Sequence of chain 1.B:
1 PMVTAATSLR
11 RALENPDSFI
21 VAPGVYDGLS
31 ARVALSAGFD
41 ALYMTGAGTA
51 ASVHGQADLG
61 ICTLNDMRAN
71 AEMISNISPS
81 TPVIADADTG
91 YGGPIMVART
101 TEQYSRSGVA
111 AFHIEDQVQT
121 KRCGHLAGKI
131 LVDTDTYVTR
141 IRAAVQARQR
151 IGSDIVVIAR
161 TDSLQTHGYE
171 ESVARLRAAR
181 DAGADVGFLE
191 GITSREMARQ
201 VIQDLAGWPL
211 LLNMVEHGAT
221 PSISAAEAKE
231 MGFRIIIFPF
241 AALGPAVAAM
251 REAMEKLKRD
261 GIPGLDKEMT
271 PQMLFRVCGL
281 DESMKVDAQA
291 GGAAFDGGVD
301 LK

Binding-site contacts:
Ligand atom C4 contacts residue ARG160 of chain 1.B at 3.5 Å.
Ligand atom O1 contacts residue ASP86 of chain 1.B at 2.9 Å (salt-bridge).
Ligand atom O5 contacts residue GLU190 of chain 1.B at 3.6 Å.
Ligand atom O6 contacts residue GLU190 of chain 1.B at 2.8 Å (salt-bridge).
Ligand atom O5 contacts residue GLY124 of chain 1.B at 2.9 Å (h-bond).
Ligand atom O1 contacts residue THR45 of chain 1.B at 3.5 Å (h-bond).
Ligand atom O3 contacts residue ASP86 of chain 1.B at 3.7 Å.
Ligand atom O1 contacts residue ASP58 of chain 1.B at 3.8 Å.
Ligand atom O4 contacts residue PRO239 of chain 1.B at 3.5 Å.
Ligand atom O4 contacts residue ASN213 of chain 1.B at 3.4 Å (h-bond).
Ligand atom O5 contacts residue ARG160 of chain 1.B at 2.7 Å (salt-bridge).
Ligand atom C4 contacts residue GLY124 of chain 1.B at 3.6 Å.
Ligand atom C1 contacts residue MN1 of chain 1.U at 2.9 Å.
Ligand atom O2 contacts residue PRO239 of chain 1.B at 3.3 Å.
Ligand atom O3 contacts residue TYR43 of chain 1.B at 3.7 Å.
Ligand atom O1 contacts residue GLY46 of chain 1.B at 3.0 Å (h-bond).
Ligand atom C2 contacts residue TYR43 of chain 1.B at 3.5 Å (hydrophobic).
Ligand atom C2 contacts residue MN1 of chain 1.U at 2.9 Å.
Ligand atom F2 contacts residue VAL215 of chain 1.B at 3.5 Å.
Ligand atom O6 contacts residue HIS125 of chain 1.B at 3.8 Å.
Ligand atom O3 contacts residue ARG160 of chain 1.B at 2.7 Å (salt-bridge).
Ligand atom F1 contacts residue ASP58 of chain 1.B at 3.0 Å.
Ligand atom C1 contacts residue GLY46 of chain 1.B at 3.7 Å.
Ligand atom O4 contacts residue TYR43 of chain 1.B at 3.0 Å (h-bond).
Ligand atom O2 contacts residue GLY46 of chain 1.B at 3.8 Å.
Ligand atom C4 contacts residue GLU190 of chain 1.B at 3.6 Å.
Ligand atom C1 contacts residue ASP86 of chain 1.B at 3.7 Å.
Ligand atom O2 contacts residue TYR43 of chain 1.B at 3.4 Å (h-bond).
Ligand atom O1 contacts residue ALA47 of chain 1.B at 2.7 Å (h-bond).
Ligand atom F1 contacts residue CYS123 of chain 1.B at 3.6 Å.
Ligand atom F2 contacts residue ASN213 of chain 1.B at 3.7 Å.
Ligand atom C1 contacts residue TYR43 of chain 1.B at 3.4 Å (hydrophobic).
Ligand atom O2 contacts residue THR45 of chain 1.B at 2.7 Å (h-bond).
Ligand atom F2 contacts residue PRO239 of chain 1.B at 3.6 Å.
Ligand atom F1 contacts residue MN1 of chain 1.U at 3.6 Å.
Ligand atom O3 contacts residue MN1 of chain 1.U at 2.1 Å.
Ligand atom O6 contacts residue ASN213 of chain 1.B at 3.0 Å (h-bond).
Ligand atom C1 contacts residue THR45 of chain 1.B at 3.4 Å.
Ligand atom C1 contacts residue ALA47 of chain 1.B at 3.7 Å (hydrophobic).
Ligand atom O1 contacts residue MN1 of chain 1.U at 2.1 Å.

The small molecule below binds the protein below.
Small molecule (SMILES): O=C(O)C(O)(O)C(F)(F)C(=O)O